Sequence of chain 1.A:
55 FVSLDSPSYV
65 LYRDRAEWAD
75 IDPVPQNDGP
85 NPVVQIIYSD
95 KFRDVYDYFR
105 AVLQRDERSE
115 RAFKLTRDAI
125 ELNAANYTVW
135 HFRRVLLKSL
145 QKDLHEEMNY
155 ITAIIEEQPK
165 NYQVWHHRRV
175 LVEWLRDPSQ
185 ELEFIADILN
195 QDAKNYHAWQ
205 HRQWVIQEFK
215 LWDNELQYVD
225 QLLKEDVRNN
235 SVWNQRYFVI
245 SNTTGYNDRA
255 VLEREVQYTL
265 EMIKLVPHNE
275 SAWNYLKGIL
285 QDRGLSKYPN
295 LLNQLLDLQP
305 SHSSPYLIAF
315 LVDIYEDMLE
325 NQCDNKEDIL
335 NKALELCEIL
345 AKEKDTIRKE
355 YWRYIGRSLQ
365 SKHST

Sequence of chain 1.B:
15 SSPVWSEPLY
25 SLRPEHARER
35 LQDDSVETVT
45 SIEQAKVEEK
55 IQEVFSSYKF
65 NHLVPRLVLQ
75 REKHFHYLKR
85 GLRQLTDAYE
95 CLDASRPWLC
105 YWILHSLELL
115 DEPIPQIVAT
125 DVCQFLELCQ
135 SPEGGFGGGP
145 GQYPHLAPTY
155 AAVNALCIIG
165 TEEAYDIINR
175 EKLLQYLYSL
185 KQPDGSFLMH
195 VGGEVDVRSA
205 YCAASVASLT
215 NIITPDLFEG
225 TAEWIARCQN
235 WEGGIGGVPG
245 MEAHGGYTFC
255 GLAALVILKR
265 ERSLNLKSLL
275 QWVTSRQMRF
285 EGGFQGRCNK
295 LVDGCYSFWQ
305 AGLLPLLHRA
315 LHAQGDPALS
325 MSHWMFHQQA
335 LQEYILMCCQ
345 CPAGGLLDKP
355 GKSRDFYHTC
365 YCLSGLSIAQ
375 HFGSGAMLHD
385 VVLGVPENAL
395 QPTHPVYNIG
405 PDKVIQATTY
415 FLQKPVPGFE

This small molecule binds to this protein.
Small molecule (SMILES): OC[C@H]1O[C@@](CO)(O[C@H]2O[C@H](CO)[C@@H](O)[C@H](O)[C@H]2O)[C@@H](O)[C@@H]1O

Binding-site contacts:
Ligand atom C6 contacts residue ASN234 of chain 1.B at 3.3 Å.
Ligand atom O6 contacts residue ASP286 of chain 1.A at 2.8 Å (salt-bridge).
Ligand atom O6 contacts residue GLY282 of chain 1.A at 3.7 Å.
Ligand atom O5 contacts residue ASN234 of chain 1.B at 4.0 Å.
Ligand atom C2 contacts residue ASN234 of chain 1.B at 3.9 Å.
Ligand atom O2 contacts residue ARG231 of chain 1.B at 3.6 Å (salt-bridge).
Ligand atom O5 contacts residue GLN233 of chain 1.B at 3.4 Å (h-bond).
Ligand atom C1 contacts residue ASN234 of chain 1.B at 3.8 Å.
Ligand atom O6 contacts residue GLN285 of chain 1.A at 3.0 Å (h-bond).
Ligand atom C5 contacts residue TYR241 of chain 1.A at 3.8 Å (hydrophobic).
Ligand atom O1 contacts residue ALA230 of chain 1.B at 3.7 Å.
Ligand atom C5 contacts residue ASP286 of chain 1.A at 3.7 Å.
Ligand atom O4 contacts residue ASN269 of chain 1.B at 3.1 Å (h-bond).
Ligand atom O2 contacts residue GLN233 of chain 1.B at 2.6 Å (h-bond).
Ligand atom C5 contacts residue SER272 of chain 1.B at 4.0 Å.
Ligand atom O4 contacts residue TYR241 of chain 1.A at 2.8 Å (h-bond).
Ligand atom C2 contacts residue GLN233 of chain 1.B at 3.0 Å.
Ligand atom O1 contacts residue GLN233 of chain 1.B at 2.5 Å (h-bond).
Ligand atom C6 contacts residue TRP235 of chain 1.B at 3.8 Å (hydrophobic).
Ligand atom C5 contacts residue ASN269 of chain 1.B at 3.8 Å.
Ligand atom C1 contacts residue GLN233 of chain 1.B at 3.2 Å.
Ligand atom O6 contacts residue TRP235 of chain 1.B at 3.9 Å.
Ligand atom C5 contacts residue GLN233 of chain 1.B at 4.0 Å.
Ligand atom C4 contacts residue ASN269 of chain 1.B at 4.0 Å.
Ligand atom C1 contacts residue ALA230 of chain 1.B at 3.5 Å (hydrophobic).
Ligand atom C2 contacts residue GLN233 of chain 1.B at 4.0 Å.
Ligand atom O5 contacts residue TRP235 of chain 1.B at 3.5 Å (h-bond).
Ligand atom C6 contacts residue GLN285 of chain 1.A at 3.5 Å.
Ligand atom C1 contacts residue GLN233 of chain 1.B at 3.5 Å.
Ligand atom C6 contacts residue ASP286 of chain 1.A at 3.2 Å.
Ligand atom C4 contacts residue ASP286 of chain 1.A at 3.6 Å.
Ligand atom O4 contacts residue ASP286 of chain 1.A at 3.2 Å (salt-bridge).
Ligand atom O5 contacts residue ASN234 of chain 1.B at 3.4 Å.
Ligand atom O6 contacts residue ASN234 of chain 1.B at 2.9 Å (h-bond).
Ligand atom C4 contacts residue TYR241 of chain 1.A at 3.3 Å (hydrophobic).
Ligand atom O6 contacts residue GLN233 of chain 1.B at 3.9 Å.
Ligand atom C6 contacts residue TYR241 of chain 1.A at 3.1 Å (hydrophobic).
Ligand atom C6 contacts residue SER272 of chain 1.B at 3.8 Å.
Ligand atom O6 contacts residue GLY237 of chain 1.B at 3.4 Å.
Ligand atom O6 contacts residue SER272 of chain 1.B at 2.9 Å (h-bond).